Sequence of chain 1.A:
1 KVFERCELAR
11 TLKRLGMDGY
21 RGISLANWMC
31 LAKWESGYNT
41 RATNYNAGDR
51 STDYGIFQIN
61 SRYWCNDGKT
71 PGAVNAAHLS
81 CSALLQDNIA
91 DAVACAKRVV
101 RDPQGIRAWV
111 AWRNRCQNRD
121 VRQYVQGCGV

The small molecule below binds the protein below.
Small molecule (SMILES): N[C@@H](CS)C(=O)O

Binding-site contacts:
Ligand atom SG contacts residue LEU79 of chain 1.A at 4.5 Å.
Ligand atom C contacts residue LEU79 of chain 1.A at 3.6 Å (hydrophobic).
Ligand atom CB contacts residue LEU79 of chain 1.A at 3.3 Å (hydrophobic).
Ligand atom CA contacts residue LEU79 of chain 1.A at 4.4 Å (hydrophobic).
Ligand atom CA contacts residue CYS95 of chain 1.A at 4.4 Å (hydrophobic).
Ligand atom C contacts residue TRP64 of chain 1.A at 4.0 Å (hydrophobic).
Ligand atom N contacts residue HIS78 of chain 1.A at 3.6 Å.
Ligand atom N contacts residue TRP64 of chain 1.A at 3.3 Å (h-bond).
Ligand atom CB contacts residue CYS95 of chain 1.A at 3.1 Å (hydrophobic).
Ligand atom SG contacts residue ARG98 of chain 1.A at 4.2 Å.
Ligand atom SG contacts residue TRP64 of chain 1.A at 3.5 Å (h-bond).
Ligand atom CA contacts residue TRP64 of chain 1.A at 3.8 Å (hydrophobic).
Ligand atom OXT contacts residue LEU79 of chain 1.A at 2.7 Å (h-bond).
Ligand atom CB contacts residue TRP64 of chain 1.A at 3.4 Å (hydrophobic).
Ligand atom O contacts residue HIS78 of chain 1.A at 4.1 Å.
Ligand atom OXT contacts residue HIS78 of chain 1.A at 3.2 Å.
Ligand atom OXT contacts residue TRP64 of chain 1.A at 3.2 Å (h-bond).
Ligand atom CA contacts residue HIS78 of chain 1.A at 4.4 Å.
Ligand atom SG contacts residue CYS95 of chain 1.A at 2.0 Å (h-bond).
Ligand atom O contacts residue LEU79 of chain 1.A at 3.8 Å.
Ligand atom C contacts residue HIS78 of chain 1.A at 3.7 Å.